This small molecule binds to this protein.
Small molecule (SMILES): CO[C@H]1O[C@H](CO)[C@@H](O)[C@H](O[C@H]2O[C@H](CO)[C@@H](O)[C@H](O)[C@@H]2O)[C@@H]1O

Sequence of chain 1.A:
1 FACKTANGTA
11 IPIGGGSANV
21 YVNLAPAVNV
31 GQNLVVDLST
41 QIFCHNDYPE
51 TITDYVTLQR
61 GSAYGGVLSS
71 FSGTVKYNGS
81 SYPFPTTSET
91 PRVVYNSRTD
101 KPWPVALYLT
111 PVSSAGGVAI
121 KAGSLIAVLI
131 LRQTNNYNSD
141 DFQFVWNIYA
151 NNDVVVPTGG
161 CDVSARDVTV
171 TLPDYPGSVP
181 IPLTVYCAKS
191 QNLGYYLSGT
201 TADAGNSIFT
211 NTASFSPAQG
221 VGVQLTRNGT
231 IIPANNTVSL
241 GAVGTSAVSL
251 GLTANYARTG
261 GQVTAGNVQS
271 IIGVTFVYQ

Binding-site contacts:
Ligand atom O2 contacts residue TYR137 of chain 1.A at 3.6 Å.
Ligand atom O6 contacts residue ASN46 of chain 1.A at 3.2 Å (h-bond).
Ligand atom O3 contacts residue GLN133 of chain 1.A at 3.1 Å (h-bond).
Ligand atom O2 contacts residue PHE1 of chain 1.A at 2.7 Å (h-bond).
Ligand atom O4 contacts residue ASN135 of chain 1.A at 2.8 Å (h-bond).
Ligand atom C5 contacts residue PHE1 of chain 1.A at 3.7 Å (hydrophobic).
Ligand atom C4 contacts residue ASP54 of chain 1.A at 3.6 Å.
Ligand atom O5 contacts residue PHE1 of chain 1.A at 3.1 Å (h-bond).
Ligand atom C1 contacts residue PHE1 of chain 1.A at 3.8 Å (hydrophobic).
Ligand atom C6 contacts residue ASP47 of chain 1.A at 3.8 Å.
Ligand atom C2 contacts residue PHE1 of chain 1.A at 3.7 Å (hydrophobic).
Ligand atom C6 contacts residue ASP54 of chain 1.A at 3.5 Å.
Ligand atom O1 contacts residue ILE52 of chain 1.A at 3.9 Å.
Ligand atom O3 contacts residue ASN135 of chain 1.A at 3.8 Å.
Ligand atom C6 contacts residue ASN46 of chain 1.A at 3.4 Å.
Ligand atom C5 contacts residue TYR48 of chain 1.A at 3.7 Å (hydrophobic).
Ligand atom C6 contacts residue TYR48 of chain 1.A at 3.9 Å (hydrophobic).
Ligand atom C4 contacts residue PHE1 of chain 1.A at 3.7 Å (hydrophobic).
Ligand atom C2 contacts residue ILE52 of chain 1.A at 3.9 Å (hydrophobic).
Ligand atom C6 contacts residue ILE52 of chain 1.A at 3.9 Å (hydrophobic).
Ligand atom C3 contacts residue TYR48 of chain 1.A at 3.7 Å (hydrophobic).
Ligand atom C6 contacts residue PHE1 of chain 1.A at 3.7 Å (hydrophobic).
Ligand atom C2 contacts residue ILE13 of chain 1.A at 3.7 Å (hydrophobic).
Ligand atom O6 contacts residue ASP47 of chain 1.A at 3.0 Å (salt-bridge).
Ligand atom O4 contacts residue ILE52 of chain 1.A at 3.8 Å.
Ligand atom O2 contacts residue ILE13 of chain 1.A at 3.6 Å.
Ligand atom O1 contacts residue TYR48 of chain 1.A at 3.0 Å.
Ligand atom C2 contacts residue TYR137 of chain 1.A at 3.8 Å (hydrophobic).
Ligand atom O4 contacts residue TYR48 of chain 1.A at 3.9 Å.
Ligand atom C3 contacts residue ASP140 of chain 1.A at 3.2 Å.
Ligand atom O6 contacts residue PHE1 of chain 1.A at 2.7 Å (h-bond).
Ligand atom O5 contacts residue TYR48 of chain 1.A at 3.9 Å.
Ligand atom O3 contacts residue PHE142 of chain 1.A at 3.4 Å.
Ligand atom O3 contacts residue ASP140 of chain 1.A at 2.9 Å (salt-bridge).
Ligand atom C4 contacts residue GLN133 of chain 1.A at 3.7 Å.
Ligand atom O6 contacts residue ASP54 of chain 1.A at 2.7 Å (salt-bridge).
Ligand atom C7 contacts residue TYR48 of chain 1.A at 3.5 Å (hydrophobic).
Ligand atom O4 contacts residue GLN133 of chain 1.A at 3.4 Å (h-bond).
Ligand atom O4 contacts residue ILE13 of chain 1.A at 3.7 Å.
Ligand atom O4 contacts residue ASP54 of chain 1.A at 2.7 Å (salt-bridge).